This protein binds this small molecule.
Small molecule (SMILES): CC[C@H](C)[C@H](NC(=O)[C@@H](NC(=O)[C@@H]1CCCN1)[C@@H](C)O)C(=O)N[C@@H](CCC(=O)O)C(=O)N[C@@H](CCC(=O)O)C(=O)N[C@H](C(=O)N[C@@H](CC(=O)O)C(=O)O)C(C)C

Binding-site contacts:
Ligand atom O contacts residue PHE114 of chain 1.A at 3.5 Å.
Ligand atom CA contacts residue PHE114 of chain 1.A at 3.5 Å (hydrophobic).
Ligand atom N contacts residue ASN48 of chain 1.A at 2.9 Å (h-bond).
Ligand atom O contacts residue LYS13 of chain 1.A at 3.0 Å (salt-bridge).
Ligand atom C contacts residue LYS13 of chain 1.A at 3.7 Å.
Ligand atom CB contacts residue ASP117 of chain 1.A at 3.3 Å.
Ligand atom CB contacts residue TYR32 of chain 1.A at 3.7 Å (hydrophobic).
Ligand atom C contacts residue ASN48 of chain 1.A at 3.6 Å.
Ligand atom OXT contacts residue ASN48 of chain 1.A at 2.9 Å (h-bond).
Ligand atom CG1 contacts residue TYR32 of chain 1.A at 3.4 Å (hydrophobic).
Ligand atom O contacts residue LYS78 of chain 1.A at 3.3 Å.
Ligand atom CA contacts residue ASP117 of chain 1.A at 3.1 Å.
Ligand atom OXT contacts residue ASN17 of chain 1.A at 3.0 Å (h-bond).
Ligand atom CG2 contacts residue ASN17 of chain 1.A at 3.4 Å.
Ligand atom CG2 contacts residue ASP117 of chain 1.A at 3.5 Å.
Ligand atom CB contacts residue ASN48 of chain 1.A at 3.5 Å.
Ligand atom O contacts residue LEU51 of chain 1.A at 3.7 Å.
Ligand atom CG contacts residue ASN113 of chain 1.A at 3.2 Å.
Ligand atom N contacts residue ASP117 of chain 1.A at 2.7 Å (salt-bridge).
Ligand atom OXT contacts residue LYS13 of chain 1.A at 3.4 Å.
Ligand atom OD2 contacts residue LYS78 of chain 1.A at 3.1 Å (salt-bridge).
Ligand atom N contacts residue PHE114 of chain 1.A at 3.8 Å.
Ligand atom O contacts residue LYS78 of chain 1.A at 2.8 Å (salt-bridge).
Ligand atom CA contacts residue ASN48 of chain 1.A at 3.4 Å.
Ligand atom CG1 contacts residue PHE20 of chain 1.A at 3.7 Å (hydrophobic).
Ligand atom OE2 contacts residue PHE20 of chain 1.A at 3.1 Å.
Ligand atom C contacts residue ASP117 of chain 1.A at 3.4 Å.
Ligand atom CB contacts residue VAL44 of chain 1.A at 3.6 Å (hydrophobic).
Ligand atom OG1 contacts residue ASP117 of chain 1.A at 2.6 Å (salt-bridge).
Ligand atom CB contacts residue ASN17 of chain 1.A at 3.6 Å.
Ligand atom CB contacts residue PHE114 of chain 1.A at 3.7 Å (hydrophobic).
Ligand atom O contacts residue PHE82 of chain 1.A at 3.7 Å.
Ligand atom OD1 contacts residue LYS78 of chain 1.A at 3.0 Å (salt-bridge).
Ligand atom C contacts residue LEU51 of chain 1.A at 3.6 Å (hydrophobic).
Ligand atom C contacts residue ASN17 of chain 1.A at 3.7 Å.
Ligand atom CD1 contacts residue PHE81 of chain 1.A at 3.6 Å (hydrophobic).
Ligand atom CG2 contacts residue PHE81 of chain 1.A at 3.6 Å (hydrophobic).
Ligand atom N contacts residue LEU51 of chain 1.A at 3.6 Å.
Ligand atom CG contacts residue LYS78 of chain 1.A at 3.3 Å.
Ligand atom C contacts residue LYS78 of chain 1.A at 3.8 Å.

Sequence of chain 1.A:
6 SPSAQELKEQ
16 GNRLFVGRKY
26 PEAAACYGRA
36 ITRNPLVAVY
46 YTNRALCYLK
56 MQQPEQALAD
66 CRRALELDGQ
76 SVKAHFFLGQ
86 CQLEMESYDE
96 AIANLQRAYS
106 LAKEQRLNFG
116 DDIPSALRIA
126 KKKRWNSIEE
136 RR